Binding-site contacts:
Ligand atom O3 contacts residue ASN187 of chain 1.C at 2.9 Å.
Ligand atom C2' contacts residue ASN66 of chain 1.C at 4.0 Å.
Ligand atom C6 contacts residue TRP161 of chain 1.C at 4.1 Å (hydrophobic).
Ligand atom C3 contacts residue TRP161 of chain 1.C at 3.6 Å (hydrophobic).
Ligand atom C2 contacts residue ALA16 of chain 1.C at 3.8 Å (hydrophobic).
Ligand atom C6 contacts residue ARG42 of chain 1.C at 3.8 Å.
Ligand atom C3 contacts residue ASP215 of chain 1.C at 3.7 Å.
Ligand atom C1 contacts residue ARG138 of chain 1.C at 4.0 Å.
Ligand atom C3 contacts residue ARG138 of chain 1.C at 4.2 Å.
Ligand atom S1 contacts residue ALA16 of chain 1.C at 4.1 Å.
Ligand atom O4 contacts residue ALA16 of chain 1.C at 3.4 Å.
Ligand atom O2 contacts residue GLN232 of chain 1.C at 4.0 Å.
Ligand atom C6 contacts residue SER10 of chain 1.C at 4.0 Å.
Ligand atom O6 contacts residue SER10 of chain 1.C at 3.3 Å (h-bond).
Ligand atom S1 contacts residue GLN232 of chain 1.C at 4.0 Å.
Ligand atom C2' contacts residue LEU89 of chain 1.C at 3.7 Å (hydrophobic).
Ligand atom O6 contacts residue ASP90 of chain 1.C at 3.7 Å.
Ligand atom C2 contacts residue ASP215 of chain 1.C at 3.2 Å.
Ligand atom O5 contacts residue ALA16 of chain 1.C at 4.1 Å.
Ligand atom O2 contacts residue ARG138 of chain 1.C at 2.9 Å (salt-bridge).
Ligand atom C3' contacts residue ASP90 of chain 1.C at 3.1 Å.
Ligand atom O3 contacts residue ASP215 of chain 1.C at 2.9 Å (salt-bridge).
Ligand atom S1 contacts residue PHE234 of chain 1.C at 4.2 Å.
Ligand atom S1 contacts residue ASP215 of chain 1.C at 4.2 Å.
Ligand atom O4 contacts residue LEU14 of chain 1.C at 3.9 Å.
Ligand atom C6 contacts residue PRO17 of chain 1.C at 3.8 Å (hydrophobic).
Ligand atom C2 contacts residue ARG138 of chain 1.C at 4.0 Å.
Ligand atom C4 contacts residue TRP161 of chain 1.C at 3.7 Å (hydrophobic).
Ligand atom O3 contacts residue TRP161 of chain 1.C at 3.5 Å.
Ligand atom C5 contacts residue TRP161 of chain 1.C at 3.9 Å (hydrophobic).
Ligand atom O4 contacts residue PRO17 of chain 1.C at 3.6 Å.
Ligand atom C3 contacts residue ASN187 of chain 1.C at 4.1 Å.
Ligand atom C1' contacts residue ASP90 of chain 1.C at 3.8 Å.
Ligand atom C3' contacts residue SER134 of chain 1.C at 3.4 Å.
Ligand atom C6 contacts residue LEU14 of chain 1.C at 4.0 Å (hydrophobic).
Ligand atom O6 contacts residue ARG42 of chain 1.C at 3.6 Å (salt-bridge).
Ligand atom C2' contacts residue ILE20 of chain 1.C at 3.5 Å (hydrophobic).
Ligand atom S1 contacts residue ARG138 of chain 1.C at 4.0 Å.
Ligand atom O6 contacts residue TRP161 of chain 1.C at 4.1 Å.
Ligand atom O2 contacts residue ASP215 of chain 1.C at 2.7 Å (salt-bridge).

Sequence of chain 1.C:
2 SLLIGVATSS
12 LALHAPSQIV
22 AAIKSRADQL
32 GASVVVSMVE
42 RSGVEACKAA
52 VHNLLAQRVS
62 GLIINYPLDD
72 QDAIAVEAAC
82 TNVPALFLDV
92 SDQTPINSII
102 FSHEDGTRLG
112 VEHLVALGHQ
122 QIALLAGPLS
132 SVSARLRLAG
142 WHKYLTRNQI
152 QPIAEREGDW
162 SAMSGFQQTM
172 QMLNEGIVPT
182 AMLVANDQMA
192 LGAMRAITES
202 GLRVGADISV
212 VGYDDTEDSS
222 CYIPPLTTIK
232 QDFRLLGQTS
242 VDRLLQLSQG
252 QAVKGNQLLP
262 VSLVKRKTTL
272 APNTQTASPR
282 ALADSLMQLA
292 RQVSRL

This protein binds this small molecule.
Small molecule (SMILES): CC(C)S[C@@H]1O[C@H](CO)[C@H](O)[C@H](O)[C@H]1O